Binding-site contacts:
Ligand atom N contacts residue ILE86 of chain 1.B at 4.3 Å.
Ligand atom O contacts residue ASP85 of chain 1.B at 3.8 Å.
Ligand atom O contacts residue TYR67 of chain 1.B at 3.5 Å.
Ligand atom O contacts residue ILE86 of chain 1.B at 3.6 Å.
Ligand atom OG contacts residue ASP180 of chain 1.B at 2.9 Å (salt-bridge).
Ligand atom N contacts residue THR87 of chain 1.B at 2.8 Å (h-bond).
Ligand atom CB contacts residue ARG136 of chain 1.B at 3.9 Å.
Ligand atom C contacts residue TYR67 of chain 1.B at 3.7 Å (hydrophobic).
Ligand atom CB contacts residue ASP180 of chain 1.B at 3.6 Å.
Ligand atom CB contacts residue TYR67 of chain 1.B at 3.6 Å (hydrophobic).
Ligand atom C contacts residue ASP85 of chain 1.B at 4.2 Å.
Ligand atom O contacts residue ARG92 of chain 1.B at 2.7 Å (salt-bridge).
Ligand atom OXT contacts residue ALA140 of chain 1.B at 2.9 Å (h-bond).
Ligand atom OG contacts residue ARG162 of chain 1.B at 3.5 Å (salt-bridge).
Ligand atom OXT contacts residue ARG92 of chain 1.B at 2.9 Å (salt-bridge).
Ligand atom CA contacts residue THR87 of chain 1.B at 3.5 Å.
Ligand atom CB contacts residue THR139 of chain 1.B at 4.2 Å.
Ligand atom C contacts residue THR87 of chain 1.B at 3.7 Å.
Ligand atom N contacts residue ASP85 of chain 1.B at 2.8 Å (salt-bridge).
Ligand atom OXT contacts residue TYR67 of chain 1.B at 3.4 Å.
Ligand atom CA contacts residue ALA140 of chain 1.B at 4.4 Å (hydrophobic).
Ligand atom CA contacts residue ASP85 of chain 1.B at 3.9 Å.
Ligand atom C contacts residue THR139 of chain 1.B at 4.4 Å.
Ligand atom C contacts residue ARG92 of chain 1.B at 3.4 Å.
Ligand atom N contacts residue ASP180 of chain 1.B at 2.8 Å (salt-bridge).
Ligand atom CA contacts residue TYR67 of chain 1.B at 4.3 Å (hydrophobic).
Ligand atom OXT contacts residue THR139 of chain 1.B at 3.2 Å.
Ligand atom OG contacts residue ARG136 of chain 1.B at 3.1 Å (salt-bridge).
Ligand atom CA contacts residue ASP180 of chain 1.B at 3.5 Å.
Ligand atom C contacts residue ALA140 of chain 1.B at 3.8 Å (hydrophobic).
Ligand atom CB contacts residue ARG162 of chain 1.B at 4.0 Å.
Ligand atom O contacts residue THR87 of chain 1.B at 2.9 Å (h-bond).
Ligand atom OXT contacts residue GLY138 of chain 1.B at 4.2 Å.
Ligand atom OG contacts residue TYR67 of chain 1.B at 4.5 Å.
Ligand atom CB contacts residue ASP85 of chain 1.B at 4.2 Å.
Ligand atom N contacts residue PHE207 of chain 1.B at 3.7 Å.

Sequence of chain 1.B:
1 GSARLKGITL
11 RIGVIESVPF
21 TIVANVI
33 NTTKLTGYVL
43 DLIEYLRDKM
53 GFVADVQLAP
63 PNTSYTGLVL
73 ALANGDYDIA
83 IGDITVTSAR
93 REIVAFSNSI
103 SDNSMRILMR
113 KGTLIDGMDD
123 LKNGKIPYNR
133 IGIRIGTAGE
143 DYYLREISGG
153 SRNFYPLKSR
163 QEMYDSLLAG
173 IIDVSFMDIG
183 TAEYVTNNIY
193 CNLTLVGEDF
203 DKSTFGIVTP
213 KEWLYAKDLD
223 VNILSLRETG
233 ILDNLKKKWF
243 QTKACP

A small-molecule ligand and the protein it binds are described below.
Small molecule (SMILES): N[C@@H](CO)C(=O)O